Binding-site contacts:
Ligand atom C6 contacts residue ASP208 of chain 1.G at 3.7 Å.
Ligand atom O4 contacts residue ASN14 of chain 1.G at 2.9 Å (h-bond).
Ligand atom C3 contacts residue THR226 of chain 1.G at 3.5 Å.
Ligand atom O3 contacts residue PRO13 of chain 1.G at 2.9 Å (h-bond).
Ligand atom C8 contacts residue SER168 of chain 1.G at 3.0 Å.
Ligand atom O4 contacts residue GLY224 of chain 1.G at 3.0 Å (h-bond).
Ligand atom O4 contacts residue THR15 of chain 1.G at 2.5 Å (h-bond).
Ligand atom O4 contacts residue ASP208 of chain 1.G at 2.8 Å (salt-bridge).
Ligand atom O7 contacts residue GLY98 of chain 1.G at 3.1 Å.
Ligand atom O7 contacts residue SER168 of chain 1.G at 2.4 Å (h-bond).
Ligand atom O3 contacts residue ASN14 of chain 1.G at 3.5 Å.
Ligand atom C4 contacts residue ASP208 of chain 1.G at 3.6 Å.
Ligand atom O5 contacts residue TYR12 of chain 1.G at 3.6 Å.
Ligand atom O5 contacts residue LEU99 of chain 1.G at 3.0 Å (h-bond).
Ligand atom C1 contacts residue TYR12 of chain 1.G at 3.7 Å (hydrophobic).
Ligand atom O6 contacts residue LEU229 of chain 1.G at 3.5 Å.
Ligand atom O6 contacts residue TYR100 of chain 1.G at 3.0 Å (h-bond).
Ligand atom O6 contacts residue PRO13 of chain 1.G at 3.6 Å.
Ligand atom O6 contacts residue GLY98 of chain 1.G at 3.2 Å.
Ligand atom C4 contacts residue THR226 of chain 1.G at 3.4 Å.
Ligand atom O6 contacts residue ASP208 of chain 1.G at 3.1 Å (salt-bridge).
Ligand atom O3 contacts residue TYR12 of chain 1.G at 3.5 Å (h-bond).
Ligand atom O4 contacts residue ASP16 of chain 1.G at 2.8 Å (salt-bridge).
Ligand atom C3 contacts residue PRO13 of chain 1.G at 3.6 Å (hydrophobic).
Ligand atom O6 contacts residue ARG228 of chain 1.G at 3.4 Å.
Ligand atom O6 contacts residue LEU99 of chain 1.G at 2.8 Å (h-bond).
Ligand atom O3 contacts residue ARG228 of chain 1.G at 2.9 Å.
Ligand atom O2 contacts residue ASP16 of chain 1.G at 3.4 Å (salt-bridge).
Ligand atom C2 contacts residue TYR12 of chain 1.G at 3.7 Å (hydrophobic).
Ligand atom O6 contacts residue THR226 of chain 1.G at 3.3 Å (h-bond).
Ligand atom C3 contacts residue THR15 of chain 1.G at 3.5 Å.
Ligand atom O3 contacts residue THR15 of chain 1.G at 2.8 Å (h-bond).
Ligand atom O6 contacts residue ALA207 of chain 1.G at 3.5 Å.
Ligand atom O4 contacts residue TYR12 of chain 1.G at 2.9 Å (h-bond).
Ligand atom C7 contacts residue SER168 of chain 1.G at 2.9 Å.
Ligand atom C4 contacts residue THR15 of chain 1.G at 3.1 Å.
Ligand atom O3 contacts residue THR226 of chain 1.G at 2.6 Å (h-bond).
Ligand atom O4 contacts residue THR226 of chain 1.G at 3.7 Å.
Ligand atom C6 contacts residue LEU99 of chain 1.G at 3.5 Å (hydrophobic).
Ligand atom O4 contacts residue ARG228 of chain 1.G at 3.5 Å (salt-bridge).

Sequence of chain 1.G:
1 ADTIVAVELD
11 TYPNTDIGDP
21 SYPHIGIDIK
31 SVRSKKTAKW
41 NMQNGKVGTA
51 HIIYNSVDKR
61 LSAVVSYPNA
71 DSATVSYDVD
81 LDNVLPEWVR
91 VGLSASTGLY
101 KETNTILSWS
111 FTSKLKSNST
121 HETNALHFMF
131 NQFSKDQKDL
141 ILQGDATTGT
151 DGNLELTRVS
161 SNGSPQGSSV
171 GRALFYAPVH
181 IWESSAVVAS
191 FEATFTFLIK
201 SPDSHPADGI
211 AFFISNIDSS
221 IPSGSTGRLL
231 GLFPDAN

This small molecule binds to this protein.
Small molecule (SMILES): CC(=O)N[C@H]1[C@H](O[C@@H]2[C@@H](OC[C@H]3O[C@H](O)[C@@H](O)[C@@H](O[C@H]4O[C@H](CO)[C@@H](O)[C@H](O)[C@@H]4O[C@@H]4O[C@H](CO)[C@@H](O)[C@H](O)[C@H]4NC(C)=O)[C@@H]3O)O[C@H](CO)[C@@H](O)[C@@H]2O)O[C@H](CO)[C@@H](O)[C@@H]1O